Sequence of chain 1.A:
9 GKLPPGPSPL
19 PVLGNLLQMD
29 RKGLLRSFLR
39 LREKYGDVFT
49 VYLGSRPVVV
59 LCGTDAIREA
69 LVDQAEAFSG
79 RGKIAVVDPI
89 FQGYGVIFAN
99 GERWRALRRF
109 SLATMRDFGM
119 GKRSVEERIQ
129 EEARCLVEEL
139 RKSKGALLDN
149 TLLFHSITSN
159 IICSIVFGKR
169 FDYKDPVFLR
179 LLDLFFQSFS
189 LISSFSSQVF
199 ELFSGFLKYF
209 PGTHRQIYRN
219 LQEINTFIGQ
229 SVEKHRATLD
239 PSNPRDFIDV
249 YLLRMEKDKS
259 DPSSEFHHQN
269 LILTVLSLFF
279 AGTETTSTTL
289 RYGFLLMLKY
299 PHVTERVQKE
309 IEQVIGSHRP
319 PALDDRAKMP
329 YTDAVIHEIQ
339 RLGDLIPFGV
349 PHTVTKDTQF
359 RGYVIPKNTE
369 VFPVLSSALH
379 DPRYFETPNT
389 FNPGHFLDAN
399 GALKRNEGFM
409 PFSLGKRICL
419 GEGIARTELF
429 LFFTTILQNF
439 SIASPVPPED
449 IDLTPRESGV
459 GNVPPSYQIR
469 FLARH

The protein below binds the small molecule below.
Small molecule (SMILES): OC[C@H]1O[C@H](O[C@H]2[C@H](O)[C@@H](O)[C@H](OCCCCCC3CCCCC3)O[C@@H]2CO)[C@H](O)[C@@H](O)[C@@H]1O

Binding-site contacts:
Ligand atom C9 contacts residue TYR207 of chain 1.A at 3.6 Å (hydrophobic).
Ligand atom O20 contacts residue PHE96 of chain 1.A at 2.8 Å (h-bond).
Ligand atom O20 contacts residue ILE95 of chain 1.A at 4.1 Å.
Ligand atom C10 contacts residue TYR207 of chain 1.A at 4.2 Å (hydrophobic).
Ligand atom C30 contacts residue ARG103 of chain 1.A at 3.4 Å.
Ligand atom C4 contacts residue PHE96 of chain 1.A at 4.2 Å (hydrophobic).
Ligand atom C13 contacts residue TRP102 of chain 1.A at 4.1 Å (hydrophobic).
Ligand atom C30 contacts residue GLY99 of chain 1.A at 3.8 Å.
Ligand atom C6 contacts residue PHE96 of chain 1.A at 3.9 Å (hydrophobic).
Ligand atom C15 contacts residue TRP102 of chain 1.A at 3.9 Å (hydrophobic).
Ligand atom C8 contacts residue LEU205 of chain 1.A at 3.9 Å (hydrophobic).
Ligand atom C3 contacts residue ILE82 of chain 1.A at 3.1 Å (hydrophobic).
Ligand atom C19 contacts residue ILE95 of chain 1.A at 4.0 Å (hydrophobic).
Ligand atom C19 contacts residue PHE96 of chain 1.A at 3.9 Å (hydrophobic).
Ligand atom O20 contacts residue GLY99 of chain 1.A at 3.9 Å.
Ligand atom C9 contacts residue LEU205 of chain 1.A at 4.0 Å (hydrophobic).
Ligand atom O12 contacts residue ILE95 of chain 1.A at 3.5 Å.
Ligand atom O14 contacts residue PHE96 of chain 1.A at 3.5 Å (h-bond).
Ligand atom C18 contacts residue ARG79 of chain 1.A at 4.1 Å.
Ligand atom C1 contacts residue ILE95 of chain 1.A at 3.9 Å (hydrophobic).
Ligand atom C16 contacts residue ILE95 of chain 1.A at 4.2 Å (hydrophobic).
Ligand atom C2 contacts residue PHE96 of chain 1.A at 3.4 Å (hydrophobic).
Ligand atom C13 contacts residue PHE96 of chain 1.A at 4.2 Å (hydrophobic).
Ligand atom O14 contacts residue ILE95 of chain 1.A at 3.3 Å.
Ligand atom C2 contacts residue TRP102 of chain 1.A at 3.8 Å (hydrophobic).
Ligand atom O34 contacts residue LYS81 of chain 1.A at 4.1 Å.
Ligand atom C18 contacts residue ILE95 of chain 1.A at 3.9 Å (hydrophobic).
Ligand atom C1 contacts residue TRP102 of chain 1.A at 4.2 Å (hydrophobic).
Ligand atom O12 contacts residue VAL94 of chain 1.A at 3.9 Å.
Ligand atom O31 contacts residue GLY99 of chain 1.A at 3.6 Å (h-bond).
Ligand atom O31 contacts residue ARG103 of chain 1.A at 2.6 Å (salt-bridge).
Ligand atom O23 contacts residue TRP102 of chain 1.A at 4.1 Å.
Ligand atom C4 contacts residue ILE82 of chain 1.A at 3.7 Å (hydrophobic).
Ligand atom O12 contacts residue PHE96 of chain 1.A at 3.7 Å.
Ligand atom O20 contacts residue TRP102 of chain 1.A at 4.2 Å.
Ligand atom C5 contacts residue PHE96 of chain 1.A at 3.6 Å (hydrophobic).
Ligand atom O22 contacts residue ARG79 of chain 1.A at 2.8 Å (salt-bridge).
Ligand atom C1 contacts residue PHE96 of chain 1.A at 3.3 Å (hydrophobic).
Ligand atom C15 contacts residue ILE95 of chain 1.A at 4.2 Å (hydrophobic).
Ligand atom C13 contacts residue ILE95 of chain 1.A at 4.0 Å (hydrophobic).